Sequence of chain 1.A:
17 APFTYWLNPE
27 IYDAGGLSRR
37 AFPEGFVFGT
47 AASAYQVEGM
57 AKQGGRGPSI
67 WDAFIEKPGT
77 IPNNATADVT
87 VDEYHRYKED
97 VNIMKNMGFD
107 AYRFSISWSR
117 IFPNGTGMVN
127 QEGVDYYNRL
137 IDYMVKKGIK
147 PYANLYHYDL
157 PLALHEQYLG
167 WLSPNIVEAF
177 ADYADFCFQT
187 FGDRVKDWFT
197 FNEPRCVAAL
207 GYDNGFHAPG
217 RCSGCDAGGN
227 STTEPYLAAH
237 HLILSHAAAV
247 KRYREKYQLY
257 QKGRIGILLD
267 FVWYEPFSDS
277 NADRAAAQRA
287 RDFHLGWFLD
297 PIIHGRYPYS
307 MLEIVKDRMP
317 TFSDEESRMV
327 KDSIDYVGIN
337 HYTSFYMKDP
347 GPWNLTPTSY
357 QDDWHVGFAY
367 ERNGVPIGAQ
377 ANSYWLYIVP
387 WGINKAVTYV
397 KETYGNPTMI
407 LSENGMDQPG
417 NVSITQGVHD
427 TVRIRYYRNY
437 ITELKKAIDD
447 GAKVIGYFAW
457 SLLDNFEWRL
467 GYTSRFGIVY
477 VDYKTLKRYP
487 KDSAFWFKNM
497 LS

The protein below binds the small molecule below.
Small molecule (SMILES): OC[C@@H]1[C@@H](O)[C@H](O)[C@H](O)c2nccn21

Binding-site contacts:
Ligand atom C6 contacts residue TRP456 of chain 1.A at 3.8 Å (hydrophobic).
Ligand atom N10 contacts residue GLU409 of chain 1.A at 3.6 Å (salt-bridge).
Ligand atom C3 contacts residue TRP456 of chain 1.A at 3.6 Å (hydrophobic).
Ligand atom O2 contacts residue HIS153 of chain 1.A at 3.2 Å.
Ligand atom C8 contacts residue TYR338 of chain 1.A at 3.4 Å (hydrophobic).
Ligand atom C4 contacts residue GLU463 of chain 1.A at 3.5 Å.
Ligand atom C8 contacts residue TRP381 of chain 1.A at 3.8 Å (hydrophobic).
Ligand atom O6 contacts residue PHE472 of chain 1.A at 3.5 Å.
Ligand atom C2 contacts residue GLU409 of chain 1.A at 3.0 Å.
Ligand atom C1 contacts residue TYR338 of chain 1.A at 3.6 Å (hydrophobic).
Ligand atom O2 contacts residue ASN198 of chain 1.A at 2.9 Å (h-bond).
Ligand atom C5 contacts residue TRP456 of chain 1.A at 3.6 Å (hydrophobic).
Ligand atom C6 contacts residue PHE472 of chain 1.A at 3.4 Å (hydrophobic).
Ligand atom C1 contacts residue GLU409 of chain 1.A at 2.9 Å.
Ligand atom C3 contacts residue HIS153 of chain 1.A at 3.5 Å.
Ligand atom C7 contacts residue GLU409 of chain 1.A at 3.8 Å.
Ligand atom O2 contacts residue GLU199 of chain 1.A at 3.6 Å.
Ligand atom O4 contacts residue GLU463 of chain 1.A at 2.6 Å (salt-bridge).
Ligand atom C1 contacts residue GLU199 of chain 1.A at 3.7 Å.
Ligand atom N1 contacts residue GLU199 of chain 1.A at 2.6 Å (salt-bridge).
Ligand atom N10 contacts residue TYR338 of chain 1.A at 3.3 Å (h-bond).
Ligand atom N1 contacts residue TYR338 of chain 1.A at 3.7 Å.
Ligand atom C5 contacts residue TYR338 of chain 1.A at 3.7 Å (hydrophobic).
Ligand atom C8 contacts residue EPE1 of chain 1.D at 3.5 Å.
Ligand atom N1 contacts residue GLU409 of chain 1.A at 3.0 Å (salt-bridge).
Ligand atom O4 contacts residue GLN52 of chain 1.A at 2.7 Å (h-bond).
Ligand atom C7 contacts residue TYR338 of chain 1.A at 3.2 Å (hydrophobic).
Ligand atom C7 contacts residue GLU199 of chain 1.A at 3.4 Å.
Ligand atom O6 contacts residue GLU463 of chain 1.A at 2.5 Å (salt-bridge).
Ligand atom O4 contacts residue TRP456 of chain 1.A at 3.2 Å.
Ligand atom O3 contacts residue TRP464 of chain 1.A at 3.1 Å (h-bond).
Ligand atom O2 contacts residue GLU409 of chain 1.A at 2.8 Å (salt-bridge).
Ligand atom C3 contacts residue GLN52 of chain 1.A at 3.8 Å.
Ligand atom O6 contacts residue EPE1 of chain 1.D at 3.2 Å.
Ligand atom O3 contacts residue TYR154 of chain 1.A at 3.7 Å.
Ligand atom C6 contacts residue GLU463 of chain 1.A at 3.3 Å.
Ligand atom C4 contacts residue TRP456 of chain 1.A at 3.8 Å (hydrophobic).
Ligand atom C7 contacts residue EPE1 of chain 1.D at 3.4 Å.
Ligand atom O3 contacts residue HIS153 of chain 1.A at 2.9 Å (h-bond).
Ligand atom O6 contacts residue TRP381 of chain 1.A at 3.5 Å.